Sequence of chain 1.A:
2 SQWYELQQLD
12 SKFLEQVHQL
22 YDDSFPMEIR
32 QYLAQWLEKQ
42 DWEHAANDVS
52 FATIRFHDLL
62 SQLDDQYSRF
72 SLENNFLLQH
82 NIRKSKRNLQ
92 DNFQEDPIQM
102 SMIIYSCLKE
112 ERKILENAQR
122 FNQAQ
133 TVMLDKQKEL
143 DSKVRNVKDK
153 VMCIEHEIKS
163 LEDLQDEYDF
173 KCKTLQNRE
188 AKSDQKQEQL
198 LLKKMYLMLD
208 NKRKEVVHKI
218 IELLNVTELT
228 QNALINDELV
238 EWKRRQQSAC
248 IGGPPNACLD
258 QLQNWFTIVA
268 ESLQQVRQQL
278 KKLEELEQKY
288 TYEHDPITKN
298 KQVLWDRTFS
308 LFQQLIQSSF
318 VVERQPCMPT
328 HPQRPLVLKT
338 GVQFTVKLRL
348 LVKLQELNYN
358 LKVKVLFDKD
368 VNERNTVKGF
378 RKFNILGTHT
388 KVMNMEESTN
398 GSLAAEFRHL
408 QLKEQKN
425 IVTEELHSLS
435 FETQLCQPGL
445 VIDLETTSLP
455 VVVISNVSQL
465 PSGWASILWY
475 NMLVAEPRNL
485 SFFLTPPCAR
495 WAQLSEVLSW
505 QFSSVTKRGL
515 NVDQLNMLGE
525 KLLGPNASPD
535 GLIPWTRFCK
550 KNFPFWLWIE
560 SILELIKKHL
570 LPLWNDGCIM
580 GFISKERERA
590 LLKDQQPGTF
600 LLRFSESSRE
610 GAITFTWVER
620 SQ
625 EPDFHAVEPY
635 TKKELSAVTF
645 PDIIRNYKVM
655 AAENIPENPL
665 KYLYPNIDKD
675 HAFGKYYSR

Binding-site contacts:
Ligand atom P contacts residue LYS584 of chain 2.A at 3.5 Å.
Ligand atom CE1 contacts residue TYR634 of chain 2.A at 3.4 Å (hydrophobic).
Ligand atom CE1 contacts residue GLU632 of chain 2.A at 2.8 Å.
Ligand atom CZ contacts residue ARG602 of chain 2.A at 3.5 Å.
Ligand atom OD1 contacts residue PHE628 of chain 2.A at 3.5 Å (h-bond).
Ligand atom O2P contacts residue LYS584 of chain 2.A at 2.7 Å (salt-bridge).
Ligand atom P contacts residue GLU605 of chain 2.A at 3.5 Å.
Ligand atom ND1 contacts residue GLU632 of chain 2.A at 3.4 Å (salt-bridge).
Ligand atom O contacts residue GLU632 of chain 2.A at 3.2 Å (salt-bridge).
Ligand atom O3P contacts residue GLU605 of chain 2.A at 2.7 Å (salt-bridge).
Ligand atom OXT contacts residue TYR634 of chain 2.A at 3.3 Å (h-bond).
Ligand atom N contacts residue ALA630 of chain 2.A at 3.2 Å (h-bond).
Ligand atom OH contacts residue ARG602 of chain 2.A at 2.4 Å (salt-bridge).
Ligand atom N contacts residue ALA630 of chain 2.A at 3.0 Å (h-bond).
Ligand atom O2P contacts residue SER606 of chain 2.A at 2.7 Å (h-bond).
Ligand atom O3P contacts residue ARG602 of chain 2.A at 2.6 Å (salt-bridge).
Ligand atom O3P contacts residue SER604 of chain 2.A at 3.6 Å.
Ligand atom O1P contacts residue SER604 of chain 2.A at 2.6 Å (h-bond).
Ligand atom OXT contacts residue TYR651 of chain 2.A at 3.0 Å.
Ligand atom CA contacts residue ALA630 of chain 2.A at 3.5 Å (hydrophobic).
Ligand atom CE1 contacts residue PRO633 of chain 2.A at 3.6 Å (hydrophobic).
Ligand atom OD1 contacts residue HIS629 of chain 2.A at 2.5 Å (h-bond).
Ligand atom O contacts residue TYR651 of chain 2.A at 2.5 Å (h-bond).
Ligand atom OD2 contacts residue HIS629 of chain 2.A at 3.3 Å.
Ligand atom CD contacts residue ASN48 of chain 1.A at 3.3 Å.
Ligand atom CB contacts residue TYR651 of chain 2.A at 3.6 Å (hydrophobic).
Ligand atom CD2 contacts residue VAL631 of chain 2.A at 3.1 Å (hydrophobic).
Ligand atom OH contacts residue LYS584 of chain 2.A at 3.6 Å (salt-bridge).
Ligand atom O contacts residue VAL631 of chain 2.A at 3.3 Å.
Ligand atom P contacts residue SER606 of chain 2.A at 3.1 Å.
Ligand atom P contacts residue ARG602 of chain 2.A at 3.0 Å.
Ligand atom OD2 contacts residue ALA630 of chain 2.A at 3.1 Å (h-bond).
Ligand atom CG contacts residue HIS629 of chain 2.A at 3.3 Å.
Ligand atom C contacts residue ALA630 of chain 2.A at 3.6 Å (hydrophobic).
Ligand atom CB contacts residue VAL50 of chain 1.A at 3.6 Å (hydrophobic).
Ligand atom CG contacts residue ASN48 of chain 1.A at 3.5 Å.
Ligand atom C contacts residue TYR651 of chain 2.A at 3.6 Å (hydrophobic).
Ligand atom ND1 contacts residue TYR634 of chain 2.A at 3.0 Å.
Ligand atom O1P contacts residue GLU605 of chain 2.A at 3.2 Å (salt-bridge).
Ligand atom O1P contacts residue SER606 of chain 2.A at 2.4 Å (h-bond).

A small-molecule ligand and the protein it binds are described below.
Small molecule (SMILES): NCCCC[C@H](NC(=O)[C@H](CC(=O)O)NC(=O)[C@@H](N)Cc1ccc(OP(=O)(O)O)cc1)C(=O)N1CCC[C@H]1C(=O)N[C@@H](CC1=NC=NC1)C(=O)O

Sequence of chain 2.A:
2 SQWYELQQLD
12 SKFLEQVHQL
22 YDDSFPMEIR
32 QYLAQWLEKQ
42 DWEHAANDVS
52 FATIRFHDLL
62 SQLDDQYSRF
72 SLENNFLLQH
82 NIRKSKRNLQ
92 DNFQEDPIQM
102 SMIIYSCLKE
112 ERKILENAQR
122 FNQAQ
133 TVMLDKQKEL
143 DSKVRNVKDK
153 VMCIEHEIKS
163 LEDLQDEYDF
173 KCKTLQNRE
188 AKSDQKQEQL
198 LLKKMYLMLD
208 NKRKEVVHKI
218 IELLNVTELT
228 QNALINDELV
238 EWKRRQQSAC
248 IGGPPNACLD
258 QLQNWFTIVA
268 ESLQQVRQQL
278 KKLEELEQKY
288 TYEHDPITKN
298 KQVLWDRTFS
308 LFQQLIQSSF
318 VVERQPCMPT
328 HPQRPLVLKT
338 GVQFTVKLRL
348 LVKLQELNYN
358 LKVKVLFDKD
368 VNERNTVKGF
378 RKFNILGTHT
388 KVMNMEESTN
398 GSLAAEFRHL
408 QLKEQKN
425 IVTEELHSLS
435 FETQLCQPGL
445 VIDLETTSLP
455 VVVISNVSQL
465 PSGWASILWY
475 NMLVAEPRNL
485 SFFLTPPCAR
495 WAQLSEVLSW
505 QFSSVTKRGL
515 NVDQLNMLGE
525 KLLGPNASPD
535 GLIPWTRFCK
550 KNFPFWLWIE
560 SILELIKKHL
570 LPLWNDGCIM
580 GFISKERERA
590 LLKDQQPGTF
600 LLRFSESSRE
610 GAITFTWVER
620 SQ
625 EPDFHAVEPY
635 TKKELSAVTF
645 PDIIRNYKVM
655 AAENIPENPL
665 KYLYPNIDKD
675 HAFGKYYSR